This protein binds this small molecule.
Small molecule (SMILES): Cc1c(C(F)(F)F)nc2ccc(CCc3nc(N4CCCC4)nn3C)nn12

Sequence of chain 1.A:
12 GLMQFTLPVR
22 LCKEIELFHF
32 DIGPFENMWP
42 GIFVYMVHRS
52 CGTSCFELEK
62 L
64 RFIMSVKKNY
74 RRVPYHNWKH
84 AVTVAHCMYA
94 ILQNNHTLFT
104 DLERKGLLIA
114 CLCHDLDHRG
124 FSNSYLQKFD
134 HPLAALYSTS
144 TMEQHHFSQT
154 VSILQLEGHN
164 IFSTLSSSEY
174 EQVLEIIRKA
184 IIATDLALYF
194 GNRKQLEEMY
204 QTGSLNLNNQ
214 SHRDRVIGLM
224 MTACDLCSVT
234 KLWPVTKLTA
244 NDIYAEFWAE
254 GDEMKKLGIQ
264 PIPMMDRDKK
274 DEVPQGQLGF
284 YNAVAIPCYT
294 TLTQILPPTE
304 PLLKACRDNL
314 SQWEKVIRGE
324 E

Binding-site contacts:
Ligand atom C26 contacts residue LYS272 of chain 1.A at 3.3 Å.
Ligand atom C27 contacts residue GLU275 of chain 1.A at 3.7 Å.
Ligand atom C16 contacts residue GLN280 of chain 1.A at 3.6 Å.
Ligand atom N21 contacts residue MET267 of chain 1.A at 3.5 Å.
Ligand atom C17 contacts residue GLY279 of chain 1.A at 3.4 Å.
Ligand atom C03 contacts residue GLN280 of chain 1.A at 3.7 Å.
Ligand atom C26 contacts residue GLU275 of chain 1.A at 3.6 Å.
Ligand atom C01 contacts residue PHE283 of chain 1.A at 3.6 Å (hydrophobic).
Ligand atom F12 contacts residue SER231 of chain 1.A at 3.2 Å.
Ligand atom C17 contacts residue MET267 of chain 1.A at 3.5 Å (hydrophobic).
Ligand atom F12 contacts residue ILE246 of chain 1.A at 3.3 Å.
Ligand atom N18 contacts residue GLY279 of chain 1.A at 3.6 Å (h-bond).
Ligand atom C25 contacts residue PRO266 of chain 1.A at 3.6 Å (hydrophobic).
Ligand atom C17 contacts residue TYR247 of chain 1.A at 3.5 Å (hydrophobic).
Ligand atom F13 contacts residue VAL232 of chain 1.A at 3.5 Å.
Ligand atom N21 contacts residue GLY279 of chain 1.A at 3.7 Å.
Ligand atom N18 contacts residue MET267 of chain 1.A at 3.6 Å.
Ligand atom N09 contacts residue PHE283 of chain 1.A at 3.5 Å.
Ligand atom C16 contacts residue PHE283 of chain 1.A at 3.6 Å (hydrophobic).
Ligand atom C20 contacts residue MET267 of chain 1.A at 3.5 Å (hydrophobic).
Ligand atom C05 contacts residue PHE283 of chain 1.A at 3.5 Å (hydrophobic).
Ligand atom N19 contacts residue MET267 of chain 1.A at 3.6 Å.
Ligand atom C16 contacts residue GLY279 of chain 1.A at 3.6 Å.
Ligand atom F14 contacts residue LEU229 of chain 1.A at 3.7 Å.
Ligand atom C07 contacts residue PHE283 of chain 1.A at 3.7 Å (hydrophobic).
Ligand atom C16 contacts residue TYR247 of chain 1.A at 3.5 Å (hydrophobic).
Ligand atom C22 contacts residue MET267 of chain 1.A at 3.7 Å (hydrophobic).
Ligand atom C07 contacts residue ILE246 of chain 1.A at 3.5 Å (hydrophobic).
Ligand atom N04 contacts residue GLN280 of chain 1.A at 3.1 Å (h-bond).
Ligand atom C20 contacts residue GLY279 of chain 1.A at 3.6 Å.
Ligand atom F13 contacts residue LEU229 of chain 1.A at 3.0 Å.
Ligand atom C08 contacts residue ILE246 of chain 1.A at 3.6 Å (hydrophobic).
Ligand atom C10 contacts residue ILE246 of chain 1.A at 3.6 Å (hydrophobic).
Ligand atom C02 contacts residue PHE250 of chain 1.A at 3.4 Å (hydrophobic).
Ligand atom C10 contacts residue GLN280 of chain 1.A at 3.4 Å.
Ligand atom N21 contacts residue TYR247 of chain 1.A at 2.8 Å (h-bond).
Ligand atom F14 contacts residue TYR78 of chain 1.A at 3.4 Å.
Ligand atom C15 contacts residue TYR247 of chain 1.A at 3.1 Å (hydrophobic).
Ligand atom N23 contacts residue MET267 of chain 1.A at 3.5 Å.
Ligand atom C15 contacts residue GLN280 of chain 1.A at 3.5 Å.